Binding-site contacts:
Ligand atom C2 contacts residue CSO89 of chain 1.D at 2.5 Å.
Ligand atom O3 contacts residue VAL92 of chain 1.D at 3.6 Å.
Ligand atom N1 contacts residue CYS557 of chain 1.D at 4.0 Å.
Ligand atom N2 contacts residue ALA488 of chain 1.D at 3.3 Å.
Ligand atom C2 contacts residue ARG490 of chain 1.D at 3.5 Å.
Ligand atom C1 contacts residue ARG490 of chain 1.D at 3.4 Å.
Ligand atom C1 contacts residue VAL511 of chain 1.D at 3.7 Å (hydrophobic).
Ligand atom O3 contacts residue PRO512 of chain 1.D at 3.5 Å.
Ligand atom FE contacts residue CYS560 of chain 1.D at 2.2 Å.
Ligand atom N1 contacts residue VAL511 of chain 1.D at 3.8 Å.
Ligand atom O3 contacts residue ALA488 of chain 1.D at 4.0 Å.
Ligand atom C1 contacts residue CYS557 of chain 1.D at 4.0 Å (hydrophobic).
Ligand atom N1 contacts residue CYS560 of chain 1.D at 3.3 Å.
Ligand atom N1 contacts residue CSO89 of chain 1.D at 4.0 Å.
Ligand atom C3 contacts residue PRO512 of chain 1.D at 3.8 Å (hydrophobic).
Ligand atom C3 contacts residue HIS93 of chain 1.D at 3.4 Å.
Ligand atom C1 contacts residue NI1 of chain 1.R at 3.8 Å.
Ligand atom N1 contacts residue PRO512 of chain 1.D at 3.6 Å.
Ligand atom C1 contacts residue SER513 of chain 1.D at 3.6 Å.
Ligand atom N1 contacts residue ARG490 of chain 1.D at 3.6 Å.
Ligand atom C3 contacts residue CYS560 of chain 1.D at 3.0 Å (hydrophobic).
Ligand atom N2 contacts residue ARG490 of chain 1.D at 2.9 Å (salt-bridge).
Ligand atom O3 contacts residue VAL511 of chain 1.D at 3.1 Å.
Ligand atom C1 contacts residue PRO512 of chain 1.D at 3.7 Å (hydrophobic).
Ligand atom C1 contacts residue CYS560 of chain 1.D at 2.9 Å (hydrophobic).
Ligand atom FE contacts residue CSO89 of chain 1.D at 1.9 Å.
Ligand atom C2 contacts residue ALA488 of chain 1.D at 3.9 Å (hydrophobic).
Ligand atom C3 contacts residue VAL511 of chain 1.D at 3.4 Å (hydrophobic).
Ligand atom C3 contacts residue CSO89 of chain 1.D at 3.2 Å.
Ligand atom O3 contacts residue LEU493 of chain 1.D at 3.5 Å.
Ligand atom N2 contacts residue PRO489 of chain 1.D at 3.2 Å.
Ligand atom FE contacts residue NI1 of chain 1.R at 3.0 Å.
Ligand atom O3 contacts residue CSO89 of chain 1.D at 4.1 Å.
Ligand atom O3 contacts residue HIS93 of chain 1.D at 3.3 Å (h-bond).
Ligand atom N1 contacts residue SER513 of chain 1.D at 2.6 Å (h-bond).
Ligand atom N2 contacts residue CSO89 of chain 1.D at 3.3 Å.
Ligand atom C1 contacts residue CSO89 of chain 1.D at 3.1 Å.
Ligand atom C3 contacts residue VAL92 of chain 1.D at 3.8 Å (hydrophobic).
Ligand atom FE contacts residue ARG490 of chain 1.D at 4.0 Å.
Ligand atom O3 contacts residue CYS560 of chain 1.D at 3.8 Å.

This small molecule binds to this protein.
Small molecule (SMILES): N#C[Fe](=C=O)C#N

Sequence of chain 1.D:
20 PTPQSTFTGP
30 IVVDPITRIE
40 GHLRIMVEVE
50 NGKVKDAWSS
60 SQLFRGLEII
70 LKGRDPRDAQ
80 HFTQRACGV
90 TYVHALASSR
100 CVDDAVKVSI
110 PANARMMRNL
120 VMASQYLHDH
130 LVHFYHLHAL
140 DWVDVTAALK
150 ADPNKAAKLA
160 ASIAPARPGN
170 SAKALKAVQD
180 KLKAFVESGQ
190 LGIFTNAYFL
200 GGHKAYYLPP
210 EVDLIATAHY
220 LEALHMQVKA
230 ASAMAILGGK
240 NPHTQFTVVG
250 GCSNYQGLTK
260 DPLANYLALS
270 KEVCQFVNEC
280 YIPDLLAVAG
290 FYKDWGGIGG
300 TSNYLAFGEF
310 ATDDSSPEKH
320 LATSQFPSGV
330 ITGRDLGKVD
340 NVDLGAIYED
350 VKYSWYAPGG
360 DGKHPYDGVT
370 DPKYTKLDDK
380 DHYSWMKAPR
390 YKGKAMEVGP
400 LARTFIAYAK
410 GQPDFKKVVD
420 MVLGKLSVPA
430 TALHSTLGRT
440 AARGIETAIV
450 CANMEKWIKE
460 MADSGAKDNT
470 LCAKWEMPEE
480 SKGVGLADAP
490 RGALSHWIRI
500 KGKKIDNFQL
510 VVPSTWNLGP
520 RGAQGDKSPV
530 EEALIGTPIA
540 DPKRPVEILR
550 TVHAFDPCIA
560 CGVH